The small molecule below binds the protein below.
Small molecule (SMILES): N#C[C@@H](O)c1ccc(O)cc1

Sequence of chain 1.B:
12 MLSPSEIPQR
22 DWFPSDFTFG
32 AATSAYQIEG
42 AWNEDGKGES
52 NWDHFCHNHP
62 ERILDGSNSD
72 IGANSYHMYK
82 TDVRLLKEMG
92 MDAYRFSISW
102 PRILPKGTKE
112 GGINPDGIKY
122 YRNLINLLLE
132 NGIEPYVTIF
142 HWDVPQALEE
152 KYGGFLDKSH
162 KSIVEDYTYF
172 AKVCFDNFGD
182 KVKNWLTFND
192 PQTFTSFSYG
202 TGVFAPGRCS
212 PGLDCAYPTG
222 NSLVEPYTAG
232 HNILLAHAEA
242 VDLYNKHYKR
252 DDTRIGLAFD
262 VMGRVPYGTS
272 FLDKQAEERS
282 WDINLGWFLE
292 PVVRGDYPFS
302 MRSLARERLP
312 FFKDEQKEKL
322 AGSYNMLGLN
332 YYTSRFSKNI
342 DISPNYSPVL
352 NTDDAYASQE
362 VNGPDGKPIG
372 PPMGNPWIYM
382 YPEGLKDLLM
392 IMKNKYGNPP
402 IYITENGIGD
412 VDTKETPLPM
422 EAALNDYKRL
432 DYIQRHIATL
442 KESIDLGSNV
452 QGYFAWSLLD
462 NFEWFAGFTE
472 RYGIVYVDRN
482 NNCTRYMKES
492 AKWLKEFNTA

Binding-site contacts:
Ligand atom C3 contacts residue PHE198 of chain 1.B at 3.9 Å (hydrophobic).
Ligand atom C1 contacts residue TRP378 of chain 1.B at 4.4 Å (hydrophobic).
Ligand atom C5 contacts residue TRP378 of chain 1.B at 3.4 Å (hydrophobic).
Ligand atom C8 contacts residue PHE198 of chain 1.B at 3.4 Å (hydrophobic).
Ligand atom C2 contacts residue TRP143 of chain 1.B at 3.9 Å (hydrophobic).
Ligand atom O6 contacts residue PHE466 of chain 1.B at 4.0 Å.
Ligand atom C3 contacts residue TRP378 of chain 1.B at 4.1 Å (hydrophobic).
Ligand atom C3 contacts residue THR194 of chain 1.B at 4.4 Å.
Ligand atom C4 contacts residue TRP378 of chain 1.B at 3.7 Å (hydrophobic).
Ligand atom C6 contacts residue TRP378 of chain 1.B at 3.8 Å (hydrophobic).
Ligand atom C7 contacts residue BGC1 of chain 1.E at 4.3 Å.
Ligand atom C5 contacts residue MET263 of chain 1.B at 4.5 Å (hydrophobic).
Ligand atom N2 contacts residue TRP143 of chain 1.B at 2.8 Å.
Ligand atom C4 contacts residue MET263 of chain 1.B at 4.3 Å (hydrophobic).
Ligand atom C4 contacts residue PHE198 of chain 1.B at 4.3 Å (hydrophobic).
Ligand atom O6 contacts residue TRP378 of chain 1.B at 3.7 Å.
Ligand atom C2 contacts residue BGC1 of chain 1.E at 2.0 Å.
Ligand atom C5 contacts residue PHE198 of chain 1.B at 4.2 Å (hydrophobic).
Ligand atom C1 contacts residue BGC1 of chain 1.E at 1.5 Å.
Ligand atom C7 contacts residue PHE466 of chain 1.B at 3.7 Å (hydrophobic).
Ligand atom C6 contacts residue PHE466 of chain 1.B at 4.3 Å (hydrophobic).
Ligand atom C8 contacts residue PHE466 of chain 1.B at 4.4 Å (hydrophobic).
Ligand atom C2 contacts residue PHE205 of chain 1.B at 4.4 Å (hydrophobic).
Ligand atom C1 contacts residue THR194 of chain 1.B at 3.7 Å.
Ligand atom C3 contacts residue BGC1 of chain 1.E at 2.9 Å.
Ligand atom N2 contacts residue PHE205 of chain 1.B at 3.8 Å.
Ligand atom C4 contacts residue BGC1 of chain 1.E at 3.7 Å.
Ligand atom C7 contacts residue PHE198 of chain 1.B at 3.4 Å (hydrophobic).
Ligand atom C2 contacts residue THR194 of chain 1.B at 3.2 Å.
Ligand atom C7 contacts residue TRP378 of chain 1.B at 4.3 Å (hydrophobic).
Ligand atom N2 contacts residue BGC1 of chain 1.E at 2.8 Å (h-bond).
Ligand atom C6 contacts residue PHE198 of chain 1.B at 3.9 Å (hydrophobic).
Ligand atom N2 contacts residue THR194 of chain 1.B at 3.3 Å.
Ligand atom C8 contacts residue BGC1 of chain 1.E at 3.2 Å.